Sequence of chain 1.L:
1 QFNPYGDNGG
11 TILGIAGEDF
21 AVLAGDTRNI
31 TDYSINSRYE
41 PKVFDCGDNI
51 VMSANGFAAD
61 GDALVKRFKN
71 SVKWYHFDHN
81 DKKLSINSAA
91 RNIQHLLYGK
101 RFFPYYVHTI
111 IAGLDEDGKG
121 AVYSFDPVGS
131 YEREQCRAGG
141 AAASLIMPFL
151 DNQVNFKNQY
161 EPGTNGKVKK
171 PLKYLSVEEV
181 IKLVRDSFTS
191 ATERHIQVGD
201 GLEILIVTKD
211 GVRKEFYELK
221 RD

Binding-site contacts:
Ligand atom C9 contacts residue GLY47 of chain 1.V at 3.5 Å.
Ligand atom C13 contacts residue THR52 of chain 1.V at 3.8 Å.
Ligand atom O15 contacts residue THR21 of chain 1.V at 3.2 Å (h-bond).
Ligand atom C4 contacts residue THR1 of chain 1.V at 3.2 Å.
Ligand atom C14 contacts residue GLY45 of chain 1.V at 3.8 Å.
Ligand atom O17 contacts residue ALA46 of chain 1.V at 3.5 Å.
Ligand atom C16 contacts residue THR1 of chain 1.V at 1.5 Å.
Ligand atom O5 contacts residue SER129 of chain 1.V at 3.7 Å.
Ligand atom C6 contacts residue GLY168 of chain 1.V at 3.1 Å.
Ligand atom O20 contacts residue GLY47 of chain 1.V at 3.5 Å (h-bond).
Ligand atom C13 contacts residue ALA49 of chain 1.V at 3.8 Å (hydrophobic).
Ligand atom C8 contacts residue THR1 of chain 1.V at 3.0 Å.
Ligand atom O5 contacts residue GLY168 of chain 1.V at 4.0 Å.
Ligand atom C7 contacts residue THR1 of chain 1.V at 2.5 Å.
Ligand atom O17 contacts residue THR1 of chain 1.V at 2.3 Å (h-bond).
Ligand atom C13 contacts residue GLY45 of chain 1.V at 3.3 Å.
Ligand atom C16 contacts residue GLY47 of chain 1.V at 4.0 Å.
Ligand atom O15 contacts residue ARG19 of chain 1.V at 4.0 Å.
Ligand atom C10 contacts residue ALA49 of chain 1.V at 3.5 Å (hydrophobic).
Ligand atom N18 contacts residue GLY47 of chain 1.V at 2.9 Å (h-bond).
Ligand atom C2 contacts residue THR21 of chain 1.V at 3.3 Å.
Ligand atom C9 contacts residue THR1 of chain 1.V at 3.9 Å.
Ligand atom O15 contacts residue SER20 of chain 1.V at 3.4 Å.
Ligand atom C6 contacts residue ARG19 of chain 1.V at 3.9 Å.
Ligand atom C4 contacts residue THR21 of chain 1.V at 4.0 Å.
Ligand atom C19 contacts residue GLY47 of chain 1.V at 3.5 Å.
Ligand atom O5 contacts residue THR1 of chain 1.V at 2.8 Å (h-bond).
Ligand atom C6 contacts residue THR1 of chain 1.V at 3.6 Å.
Ligand atom C11 contacts residue ALA49 of chain 1.V at 3.5 Å (hydrophobic).
Ligand atom C12 contacts residue LYS33 of chain 1.V at 3.5 Å.
Ligand atom C6 contacts residue THR21 of chain 1.V at 3.4 Å.
Ligand atom C12 contacts residue GLY45 of chain 1.V at 3.7 Å.
Ligand atom C14 contacts residue GLY47 of chain 1.V at 3.4 Å.
Ligand atom O17 contacts residue GLY47 of chain 1.V at 2.9 Å (h-bond).
Ligand atom C14 contacts residue ALA46 of chain 1.V at 3.8 Å (hydrophobic).
Ligand atom C14 contacts residue THR1 of chain 1.V at 3.7 Å.
Ligand atom N18 contacts residue THR1 of chain 1.V at 3.7 Å.
Ligand atom C3 contacts residue THR21 of chain 1.V at 3.3 Å.
Ligand atom F21 contacts residue TYR33 of chain 1.L at 3.1 Å.
Ligand atom C10 contacts residue SER20 of chain 1.V at 3.5 Å.

Sequence of chain 1.V:
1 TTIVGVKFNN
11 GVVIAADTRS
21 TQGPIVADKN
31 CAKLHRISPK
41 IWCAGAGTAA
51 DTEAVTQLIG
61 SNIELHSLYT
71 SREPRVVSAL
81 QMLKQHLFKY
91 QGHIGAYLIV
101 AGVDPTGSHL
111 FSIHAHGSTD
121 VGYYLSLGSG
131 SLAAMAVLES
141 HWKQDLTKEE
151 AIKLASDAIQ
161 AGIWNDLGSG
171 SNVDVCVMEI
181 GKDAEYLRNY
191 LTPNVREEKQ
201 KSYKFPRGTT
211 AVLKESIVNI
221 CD

The protein below binds the small molecule below.
Small molecule (SMILES): C[C@]1(O)[C@@H](CCF)C(=O)N[C@]1(C=O)[C@@H](O)[C@@H]1C=CCCC1